Binding-site contacts:
Ligand atom C2 contacts residue GLU269 of chain 1.B at 3.6 Å.
Ligand atom C1 contacts residue VAL249 of chain 1.B at 3.5 Å (hydrophobic).
Ligand atom O1 contacts residue ASN194 of chain 1.B at 3.2 Å (h-bond).
Ligand atom O5 contacts residue ASP302 of chain 1.B at 3.6 Å.
Ligand atom O5 contacts residue GLY248 of chain 1.B at 3.6 Å.
Ligand atom N2 contacts residue HIS272 of chain 1.B at 3.0 Å (h-bond).
Ligand atom OAC contacts residue PO41 of chain 1.QA at 2.8 Å (h-bond).
Ligand atom OAG contacts residue ASP220 of chain 1.B at 2.9 Å (salt-bridge).
Ligand atom C5 contacts residue GLY250 of chain 1.B at 3.6 Å.
Ligand atom N2 contacts residue GLU269 of chain 1.B at 2.7 Å (salt-bridge).
Ligand atom OAC contacts residue GLY248 of chain 1.B at 3.0 Å (h-bond).
Ligand atom C8 contacts residue HIS272 of chain 1.B at 3.4 Å.
Ligand atom O3 contacts residue ASN219 of chain 1.B at 2.8 Å (h-bond).
Ligand atom C7 contacts residue SER193 of chain 1.B at 3.6 Å.
Ligand atom C3 contacts residue GLU269 of chain 1.B at 3.3 Å.
Ligand atom C4 contacts residue ASP220 of chain 1.B at 3.3 Å.
Ligand atom O4 contacts residue GLY250 of chain 1.B at 3.5 Å.
Ligand atom O1 contacts residue SER193 of chain 1.B at 2.9 Å (h-bond).
Ligand atom C8 contacts residue ILE182 of chain 1.B at 3.4 Å (hydrophobic).
Ligand atom C8 contacts residue GLU269 of chain 1.B at 3.4 Å.
Ligand atom O4 contacts residue ASN219 of chain 1.B at 3.3 Å (h-bond).
Ligand atom C1 contacts residue ASP302 of chain 1.B at 3.1 Å.
Ligand atom O7 contacts residue SER193 of chain 1.B at 2.6 Å (h-bond).
Ligand atom O3 contacts residue GLU269 of chain 1.B at 2.6 Å (salt-bridge).
Ligand atom OAH contacts residue PRO180 of chain 1.B at 3.5 Å.
Ligand atom C7 contacts residue GLU269 of chain 1.B at 3.5 Å.
Ligand atom C5 contacts residue VAL249 of chain 1.B at 3.5 Å (hydrophobic).
Ligand atom O7 contacts residue THR192 of chain 1.B at 3.6 Å.
Ligand atom PAS contacts residue ASP220 of chain 1.B at 3.6 Å.
Ligand atom O4 contacts residue ASP220 of chain 1.B at 2.5 Å (salt-bridge).
Ligand atom OAH contacts residue PO41 of chain 1.QA at 3.1 Å (h-bond).
Ligand atom O1 contacts residue HIS272 of chain 1.B at 3.3 Å (h-bond).
Ligand atom O6 contacts residue ASP220 of chain 1.B at 3.0 Å (salt-bridge).
Ligand atom OAC contacts residue GLY246 of chain 1.B at 3.5 Å.
Ligand atom O3 contacts residue GLY181 of chain 1.B at 3.3 Å.
Ligand atom OAC contacts residue THR247 of chain 1.B at 2.9 Å (h-bond).
Ligand atom C7 contacts residue HIS272 of chain 1.B at 3.2 Å.
Ligand atom O1 contacts residue ASP302 of chain 1.B at 2.5 Å (salt-bridge).
Ligand atom PAS contacts residue PO41 of chain 1.QA at 3.3 Å.
Ligand atom OAG contacts residue PO41 of chain 1.QA at 3.4 Å (h-bond).

Sequence of chain 1.A:
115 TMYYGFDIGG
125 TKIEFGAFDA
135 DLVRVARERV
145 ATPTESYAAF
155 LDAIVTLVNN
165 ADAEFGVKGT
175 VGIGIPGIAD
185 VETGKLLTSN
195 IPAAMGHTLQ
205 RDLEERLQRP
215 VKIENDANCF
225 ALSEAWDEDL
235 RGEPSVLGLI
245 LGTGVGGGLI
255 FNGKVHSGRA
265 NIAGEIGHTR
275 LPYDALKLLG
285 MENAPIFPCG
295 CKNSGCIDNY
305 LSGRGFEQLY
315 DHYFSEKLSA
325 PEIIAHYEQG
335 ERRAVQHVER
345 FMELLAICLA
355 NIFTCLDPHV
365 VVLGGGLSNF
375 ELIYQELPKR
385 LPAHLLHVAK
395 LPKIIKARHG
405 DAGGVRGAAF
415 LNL

Sequence of chain 1.B:
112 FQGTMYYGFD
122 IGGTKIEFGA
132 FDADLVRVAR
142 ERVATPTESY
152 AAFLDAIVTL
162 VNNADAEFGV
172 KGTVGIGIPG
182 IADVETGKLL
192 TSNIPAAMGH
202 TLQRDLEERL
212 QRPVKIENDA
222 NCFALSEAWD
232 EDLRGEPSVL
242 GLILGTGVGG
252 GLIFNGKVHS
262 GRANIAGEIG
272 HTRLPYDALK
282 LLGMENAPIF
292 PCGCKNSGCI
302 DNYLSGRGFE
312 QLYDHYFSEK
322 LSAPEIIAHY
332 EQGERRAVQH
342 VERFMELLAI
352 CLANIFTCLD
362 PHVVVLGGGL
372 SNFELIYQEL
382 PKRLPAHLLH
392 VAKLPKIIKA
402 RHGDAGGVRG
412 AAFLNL

This protein binds this small molecule.
Small molecule (SMILES): CC(=O)N[C@@H]1[C@@H](O)[C@H](O)[C@@H](COP(=O)(O)O)O[C@H]1O